Binding-site contacts:
Ligand atom C2 contacts residue ASN341 of chain 1.A at 2.4 Å.
Ligand atom N2 contacts residue PHE369 of chain 1.A at 4.3 Å.
Ligand atom C7 contacts residue PHE369 of chain 1.A at 4.2 Å (hydrophobic).
Ligand atom C8 contacts residue HIS337 of chain 1.A at 4.1 Å.
Ligand atom O7 contacts residue HIS337 of chain 1.A at 4.4 Å.
Ligand atom N2 contacts residue ASN341 of chain 1.A at 2.9 Å (h-bond).
Ligand atom C8 contacts residue PHE369 of chain 1.A at 3.2 Å (hydrophobic).
Ligand atom O7 contacts residue ASN341 of chain 1.A at 4.3 Å.
Ligand atom O5 contacts residue ASN341 of chain 1.A at 2.4 Å (h-bond).
Ligand atom C5 contacts residue ASN341 of chain 1.A at 3.6 Å.
Ligand atom C4 contacts residue ASN341 of chain 1.A at 4.2 Å.
Ligand atom C7 contacts residue ASN341 of chain 1.A at 3.8 Å.
Ligand atom C3 contacts residue ASN341 of chain 1.A at 3.8 Å.
Ligand atom C1 contacts residue ASN341 of chain 1.A at 1.4 Å.

Sequence of chain 1.A:
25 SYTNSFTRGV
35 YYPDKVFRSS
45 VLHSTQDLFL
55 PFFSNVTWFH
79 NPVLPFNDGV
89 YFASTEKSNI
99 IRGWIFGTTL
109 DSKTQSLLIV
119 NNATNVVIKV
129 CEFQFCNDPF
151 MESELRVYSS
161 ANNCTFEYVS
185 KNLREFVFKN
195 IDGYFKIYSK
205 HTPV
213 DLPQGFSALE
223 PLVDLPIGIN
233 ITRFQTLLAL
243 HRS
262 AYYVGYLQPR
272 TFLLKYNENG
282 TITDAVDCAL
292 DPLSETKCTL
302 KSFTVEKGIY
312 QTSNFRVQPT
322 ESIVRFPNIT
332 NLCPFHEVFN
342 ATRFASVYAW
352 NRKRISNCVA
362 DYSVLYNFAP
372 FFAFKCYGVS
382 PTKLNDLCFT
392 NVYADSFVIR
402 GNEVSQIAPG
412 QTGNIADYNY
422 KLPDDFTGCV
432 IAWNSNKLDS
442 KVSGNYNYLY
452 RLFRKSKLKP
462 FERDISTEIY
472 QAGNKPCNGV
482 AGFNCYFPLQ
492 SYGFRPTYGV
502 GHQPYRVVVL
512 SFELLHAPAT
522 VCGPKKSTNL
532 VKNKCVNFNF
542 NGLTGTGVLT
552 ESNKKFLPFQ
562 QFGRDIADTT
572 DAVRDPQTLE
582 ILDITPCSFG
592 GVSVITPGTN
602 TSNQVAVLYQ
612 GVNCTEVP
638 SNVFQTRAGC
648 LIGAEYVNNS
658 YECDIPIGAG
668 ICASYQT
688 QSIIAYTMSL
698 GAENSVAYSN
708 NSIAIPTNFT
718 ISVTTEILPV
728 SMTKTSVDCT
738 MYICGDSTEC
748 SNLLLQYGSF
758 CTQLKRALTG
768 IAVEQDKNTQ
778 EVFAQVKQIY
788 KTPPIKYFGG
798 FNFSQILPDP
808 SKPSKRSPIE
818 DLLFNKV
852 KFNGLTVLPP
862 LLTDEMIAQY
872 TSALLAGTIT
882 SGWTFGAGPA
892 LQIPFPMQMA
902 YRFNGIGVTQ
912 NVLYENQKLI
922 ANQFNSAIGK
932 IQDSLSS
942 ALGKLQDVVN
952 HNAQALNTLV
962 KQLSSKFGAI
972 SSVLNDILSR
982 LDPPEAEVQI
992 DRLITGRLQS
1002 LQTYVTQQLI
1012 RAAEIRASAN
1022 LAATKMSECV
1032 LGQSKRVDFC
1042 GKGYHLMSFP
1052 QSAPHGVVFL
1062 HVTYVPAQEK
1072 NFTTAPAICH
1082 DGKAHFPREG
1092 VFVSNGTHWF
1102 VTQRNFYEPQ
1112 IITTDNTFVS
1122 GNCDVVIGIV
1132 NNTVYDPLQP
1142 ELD

This protein binds this small molecule.
Small molecule (SMILES): CC(=O)N[C@H]1[C@H](O[C@H]2[C@H](O)[C@@H](NC(C)=O)CO[C@@H]2CO)O[C@H](CO)[C@@H](O)[C@@H]1O